Sequence of chain 2.A:
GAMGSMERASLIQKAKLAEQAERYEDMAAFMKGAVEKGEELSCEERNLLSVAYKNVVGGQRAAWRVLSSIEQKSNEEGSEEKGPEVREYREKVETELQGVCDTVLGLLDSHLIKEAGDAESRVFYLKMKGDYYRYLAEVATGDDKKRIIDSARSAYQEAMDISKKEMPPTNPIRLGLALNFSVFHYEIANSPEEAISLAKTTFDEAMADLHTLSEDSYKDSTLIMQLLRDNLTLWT

Binding-site contacts:
Ligand atom C contacts residue ASN180 of chain 2.A at 3.6 Å.
Ligand atom OXT contacts residue O6L1 of chain 2.F at 3.7 Å.
Ligand atom CG2 contacts residue GLY176 of chain 2.A at 3.5 Å.
Ligand atom O contacts residue ASN180 of chain 2.A at 3.0 Å (h-bond).
Ligand atom CD2 contacts residue ARG65 of chain 2.A at 3.3 Å.
Ligand atom P contacts residue ARG61 of chain 2.A at 3.6 Å.
Ligand atom N contacts residue ASN180 of chain 2.A at 3.0 Å (h-bond).
Ligand atom O1P contacts residue ARG61 of chain 2.A at 3.0 Å (salt-bridge).
Ligand atom CE1 contacts residue ARG65 of chain 2.A at 3.5 Å.
Ligand atom P contacts residue ARG134 of chain 2.A at 3.8 Å.
Ligand atom C contacts residue LYS54 of chain 2.A at 3.6 Å.
Ligand atom CG1 contacts residue LEU227 of chain 2.A at 3.5 Å (hydrophobic).
Ligand atom N contacts residue GLU187 of chain 2.A at 3.8 Å.
Ligand atom CG contacts residue GLU187 of chain 2.A at 2.6 Å.
Ligand atom CA contacts residue ASN180 of chain 2.A at 3.2 Å.
Ligand atom O contacts residue VAL183 of chain 2.A at 3.4 Å.
Ligand atom O contacts residue LYS127 of chain 2.A at 2.9 Å (salt-bridge).
Ligand atom CG contacts residue ARG65 of chain 2.A at 3.5 Å.
Ligand atom C contacts residue ASN231 of chain 2.A at 3.6 Å.
Ligand atom CD1 contacts residue ARG65 of chain 2.A at 3.6 Å.
Ligand atom OXT contacts residue LYS54 of chain 2.A at 3.5 Å.
Ligand atom CZ contacts residue ARG65 of chain 2.A at 3.2 Å.
Ligand atom CE2 contacts residue ARG65 of chain 2.A at 3.1 Å.
Ligand atom O contacts residue ASN231 of chain 2.A at 3.0 Å (h-bond).
Ligand atom O contacts residue LEU179 of chain 2.A at 3.5 Å.
Ligand atom O2P contacts residue ARG61 of chain 2.A at 3.0 Å (salt-bridge).
Ligand atom CA contacts residue ASN231 of chain 2.A at 3.4 Å.
Ligand atom CD contacts residue GLU187 of chain 2.A at 2.4 Å.
Ligand atom CB contacts residue ASN180 of chain 2.A at 3.2 Å.
Ligand atom CA contacts residue LEU179 of chain 2.A at 3.7 Å (hydrophobic).
Ligand atom CE1 contacts residue ARG61 of chain 2.A at 3.6 Å.
Ligand atom CB contacts residue ASN231 of chain 2.A at 3.3 Å.
Ligand atom O3P contacts residue TYR135 of chain 2.A at 2.7 Å (h-bond).
Ligand atom CB contacts residue ASN231 of chain 2.A at 3.8 Å.
Ligand atom O2P contacts residue ARG134 of chain 2.A at 2.9 Å (salt-bridge).
Ligand atom CG2 contacts residue ASN180 of chain 2.A at 3.6 Å.
Ligand atom O3P contacts residue ARG134 of chain 2.A at 2.9 Å (salt-bridge).
Ligand atom CG2 contacts residue ARG134 of chain 2.A at 3.8 Å.
Ligand atom CG2 contacts residue VAL183 of chain 2.A at 3.6 Å (hydrophobic).
Ligand atom N contacts residue ASN231 of chain 2.A at 2.9 Å (h-bond).

The protein below binds the small molecule below.
Small molecule (SMILES): CC(C)[C@H](NC(=O)[C@@H](NC(=O)[C@H](C)NC(=O)[C@@H]1CCCN1C(=O)[C@@H](N)Cc1ccccc1)[C@@H](C)OP(=O)(O)O)C(=O)O